Binding-site contacts:
Ligand atom C2 contacts residue ALA209 of chain 1.F at 4.0 Å (hydrophobic).
Ligand atom C2 contacts residue MG1 of chain 1.GA at 3.0 Å.
Ligand atom O1 contacts residue GLU188 of chain 1.F at 2.7 Å (salt-bridge).
Ligand atom O3 contacts residue ASP212 of chain 1.F at 3.7 Å.
Ligand atom O3 contacts residue MG1 of chain 1.GA at 4.0 Å.
Ligand atom O4 contacts residue ALA209 of chain 1.F at 4.3 Å.
Ligand atom O2 contacts residue GLU188 of chain 1.F at 3.7 Å.
Ligand atom O2 contacts residue LYS186 of chain 1.F at 3.1 Å (salt-bridge).
Ligand atom O1 contacts residue MG1 of chain 1.GA at 2.0 Å.
Ligand atom C1 contacts residue THR244 of chain 1.F at 3.5 Å.
Ligand atom O4 contacts residue THR244 of chain 1.F at 3.2 Å (h-bond).
Ligand atom O2 contacts residue ASP212 of chain 1.F at 4.2 Å.
Ligand atom O1 contacts residue GLY211 of chain 1.F at 4.0 Å.
Ligand atom C2 contacts residue GLU188 of chain 1.F at 4.0 Å.
Ligand atom C1 contacts residue GLU188 of chain 1.F at 3.5 Å.
Ligand atom O3 contacts residue GLY211 of chain 1.F at 2.9 Å (h-bond).
Ligand atom C1 contacts residue ASP212 of chain 1.F at 3.8 Å.
Ligand atom O3 contacts residue THR244 of chain 1.F at 2.6 Å (h-bond).
Ligand atom C1 contacts residue MG1 of chain 1.GA at 2.9 Å.
Ligand atom C1 contacts residue GLY211 of chain 1.F at 3.9 Å.
Ligand atom C2 contacts residue LYS186 of chain 1.F at 3.9 Å.
Ligand atom O1 contacts residue ALA209 of chain 1.F at 3.9 Å.
Ligand atom O3 contacts residue ARG210 of chain 1.F at 3.5 Å (salt-bridge).
Ligand atom O1 contacts residue ASP212 of chain 1.F at 2.7 Å (salt-bridge).
Ligand atom O4 contacts residue MET276 of chain 1.F at 4.3 Å.
Ligand atom O3 contacts residue GLU188 of chain 1.F at 4.3 Å.
Ligand atom O2 contacts residue ARG87 of chain 1.F at 4.2 Å.
Ligand atom O4 contacts residue MG1 of chain 1.GA at 4.2 Å.
Ligand atom O4 contacts residue LYS186 of chain 1.F at 4.1 Å.
Ligand atom O2 contacts residue MG1 of chain 1.GA at 2.3 Å.
Ligand atom O4 contacts residue ARG87 of chain 1.F at 4.1 Å.
Ligand atom C2 contacts residue THR244 of chain 1.F at 3.7 Å.
Ligand atom O3 contacts residue ALA209 of chain 1.F at 3.3 Å.
Ligand atom C1 contacts residue ALA209 of chain 1.F at 3.6 Å (hydrophobic).

Sequence of chain 1.F:
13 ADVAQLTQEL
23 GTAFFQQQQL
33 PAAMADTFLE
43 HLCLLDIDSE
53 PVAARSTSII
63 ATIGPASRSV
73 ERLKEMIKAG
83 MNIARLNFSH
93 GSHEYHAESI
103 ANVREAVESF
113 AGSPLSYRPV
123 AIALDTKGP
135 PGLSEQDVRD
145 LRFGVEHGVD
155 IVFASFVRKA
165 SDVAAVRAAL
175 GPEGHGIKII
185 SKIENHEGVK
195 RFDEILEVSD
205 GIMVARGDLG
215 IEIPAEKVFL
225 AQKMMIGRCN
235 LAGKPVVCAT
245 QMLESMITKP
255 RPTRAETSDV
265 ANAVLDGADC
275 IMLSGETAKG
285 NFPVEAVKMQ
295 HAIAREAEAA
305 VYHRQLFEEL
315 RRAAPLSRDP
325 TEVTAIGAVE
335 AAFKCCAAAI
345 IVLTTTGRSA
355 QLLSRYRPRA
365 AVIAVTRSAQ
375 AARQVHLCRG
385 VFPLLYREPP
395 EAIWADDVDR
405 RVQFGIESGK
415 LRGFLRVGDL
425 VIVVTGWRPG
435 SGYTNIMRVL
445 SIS

A small-molecule ligand and the protein it binds are described below.
Small molecule (SMILES): O=C([O-])C(=O)[O-]